Binding-site contacts:
Ligand atom O3' contacts residue GLN37 of chain 1.B at 3.1 Å (h-bond).
Ligand atom C4 contacts residue GLN263 of chain 1.B at 3.9 Å.
Ligand atom C2' contacts residue TYR262 of chain 1.B at 3.6 Å (hydrophobic).
Ligand atom PA contacts residue HIS103 of chain 1.B at 3.6 Å.
Ligand atom O1B contacts residue ARG94 of chain 1.B at 3.4 Å (salt-bridge).
Ligand atom C3' contacts residue ASP207 of chain 1.B at 3.6 Å.
Ligand atom C6 contacts residue HIS103 of chain 1.B at 3.2 Å.
Ligand atom N3 contacts residue TYR262 of chain 1.B at 3.7 Å.
Ligand atom O3' contacts residue ASP207 of chain 1.B at 2.7 Å (salt-bridge).
Ligand atom O2G contacts residue LYS200 of chain 1.B at 3.8 Å.
Ligand atom O1A contacts residue ARG52 of chain 1.B at 3.1 Å (salt-bridge).
Ligand atom O2A contacts residue HIS98 of chain 1.B at 3.1 Å (h-bond).
Ligand atom O5' contacts residue HIS103 of chain 1.B at 3.1 Å (h-bond).
Ligand atom O2B contacts residue HIS103 of chain 1.B at 3.5 Å.
Ligand atom C4' contacts residue ARG52 of chain 1.B at 3.7 Å.
Ligand atom O1A contacts residue ASP199 of chain 1.B at 3.3 Å (salt-bridge).
Ligand atom O3' contacts residue LEU38 of chain 1.B at 3.7 Å.
Ligand atom O3A contacts residue ASP199 of chain 1.B at 3.5 Å (salt-bridge).
Ligand atom O2B contacts residue HIS121 of chain 1.B at 3.8 Å.
Ligand atom O3G contacts residue LYS200 of chain 1.B at 3.1 Å (salt-bridge).
Ligand atom C5' contacts residue TYR203 of chain 1.B at 3.4 Å (hydrophobic).
Ligand atom N4 contacts residue GLN263 of chain 1.B at 3.0 Å (h-bond).
Ligand atom O3A contacts residue ARG94 of chain 1.B at 3.2 Å (salt-bridge).
Ligand atom C3' contacts residue TYR203 of chain 1.B at 3.7 Å (hydrophobic).
Ligand atom O2G contacts residue TYR203 of chain 1.B at 2.6 Å (h-bond).
Ligand atom O4' contacts residue ARG52 of chain 1.B at 3.1 Å (salt-bridge).
Ligand atom O2A contacts residue HIS121 of chain 1.B at 3.5 Å.
Ligand atom N1 contacts residue HIS103 of chain 1.B at 3.2 Å.
Ligand atom C5 contacts residue HIS103 of chain 1.B at 3.6 Å.
Ligand atom O2 contacts residue LEU38 of chain 1.B at 3.6 Å.
Ligand atom O2A contacts residue HIS103 of chain 1.B at 2.9 Å (h-bond).
Ligand atom C1' contacts residue HIS103 of chain 1.B at 3.6 Å.
Ligand atom O3' contacts residue TYR203 of chain 1.B at 3.6 Å.
Ligand atom O1G contacts residue ARG254 of chain 1.B at 3.2 Å (salt-bridge).
Ligand atom C2' contacts residue LEU38 of chain 1.B at 3.8 Å (hydrophobic).
Ligand atom C4 contacts residue HIS103 of chain 1.B at 3.8 Å.
Ligand atom O4' contacts residue HIS103 of chain 1.B at 3.0 Å (h-bond).
Ligand atom O2G contacts residue ARG254 of chain 1.B at 3.1 Å (salt-bridge).
Ligand atom C2 contacts residue TYR262 of chain 1.B at 3.8 Å (hydrophobic).
Ligand atom C2 contacts residue HIS103 of chain 1.B at 3.7 Å.

This protein binds this small molecule.
Small molecule (SMILES): Nc1ccn([C@H]2C[C@H](O)[C@@H](CO[P](=O)(O)O[P](=O)(O)OP(=O)(O)O)O2)c(=O)n1

Sequence of chain 1.B:
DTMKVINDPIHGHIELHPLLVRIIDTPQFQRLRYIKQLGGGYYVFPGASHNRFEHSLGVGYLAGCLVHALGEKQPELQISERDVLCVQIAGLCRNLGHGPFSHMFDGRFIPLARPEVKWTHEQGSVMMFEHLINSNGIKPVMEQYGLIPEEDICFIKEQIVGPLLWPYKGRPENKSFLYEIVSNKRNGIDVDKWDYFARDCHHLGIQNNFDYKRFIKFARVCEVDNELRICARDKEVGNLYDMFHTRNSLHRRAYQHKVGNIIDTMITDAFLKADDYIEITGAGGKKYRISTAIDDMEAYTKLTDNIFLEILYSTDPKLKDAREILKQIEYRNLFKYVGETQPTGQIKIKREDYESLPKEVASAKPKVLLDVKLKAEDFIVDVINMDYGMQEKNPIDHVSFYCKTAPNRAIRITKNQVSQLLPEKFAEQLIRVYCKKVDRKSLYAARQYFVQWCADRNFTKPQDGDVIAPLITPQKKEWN